Sequence of chain 1.B:
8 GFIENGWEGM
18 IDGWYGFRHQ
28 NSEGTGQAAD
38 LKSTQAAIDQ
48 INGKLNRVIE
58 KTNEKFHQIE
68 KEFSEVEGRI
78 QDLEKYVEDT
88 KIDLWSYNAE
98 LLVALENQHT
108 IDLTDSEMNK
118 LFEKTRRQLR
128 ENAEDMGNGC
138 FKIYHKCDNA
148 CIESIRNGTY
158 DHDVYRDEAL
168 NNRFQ

Binding-site contacts:
Ligand atom C2 contacts residue ASN154 of chain 1.B at 2.5 Å.
Ligand atom C1 contacts residue ASN154 of chain 1.B at 1.4 Å.
Ligand atom C6 contacts residue ASN154 of chain 1.B at 4.4 Å.
Ligand atom C8 contacts residue ASN154 of chain 1.B at 3.9 Å.
Ligand atom O5 contacts residue ASN154 of chain 1.B at 2.4 Å (h-bond).
Ligand atom O5 contacts residue THR156 of chain 1.B at 4.3 Å.
Ligand atom O7 contacts residue GLU150 of chain 1.B at 3.8 Å.
Ligand atom C7 contacts residue GLU150 of chain 1.B at 4.1 Å.
Ligand atom C3 contacts residue ASN154 of chain 1.B at 3.8 Å.
Ligand atom O6 contacts residue THR156 of chain 1.B at 3.6 Å.
Ligand atom N2 contacts residue ASN154 of chain 1.B at 3.0 Å (h-bond).
Ligand atom C7 contacts residue ASN154 of chain 1.B at 3.6 Å.
Ligand atom O6 contacts residue ASN154 of chain 1.B at 4.3 Å.
Ligand atom C4 contacts residue ASN154 of chain 1.B at 4.3 Å.
Ligand atom O7 contacts residue ASN154 of chain 1.B at 4.5 Å.
Ligand atom C5 contacts residue ASN154 of chain 1.B at 3.7 Å.
Ligand atom N2 contacts residue GLU150 of chain 1.B at 3.9 Å.

The small molecule below binds the protein below.
Small molecule (SMILES): CC(=O)N[C@@H]1[C@@H](O)[C@H](O)[C@@H](CO)O[C@H]1O